Sequence of chain 1.A:
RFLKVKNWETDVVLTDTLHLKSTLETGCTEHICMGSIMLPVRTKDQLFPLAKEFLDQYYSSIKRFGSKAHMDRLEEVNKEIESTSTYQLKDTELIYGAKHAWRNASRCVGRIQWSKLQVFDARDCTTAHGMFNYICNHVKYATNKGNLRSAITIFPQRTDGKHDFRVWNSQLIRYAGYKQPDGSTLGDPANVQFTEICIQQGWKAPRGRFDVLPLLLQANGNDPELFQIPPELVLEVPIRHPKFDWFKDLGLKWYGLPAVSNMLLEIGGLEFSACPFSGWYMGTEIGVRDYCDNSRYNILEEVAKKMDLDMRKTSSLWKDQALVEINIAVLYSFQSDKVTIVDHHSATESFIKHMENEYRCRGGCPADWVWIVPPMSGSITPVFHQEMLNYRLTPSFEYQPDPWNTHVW

A small-molecule ligand and the protein it binds are described below.
Small molecule (SMILES): Cc1cc(N)nc(C[C@@H]2CNC[C@@H]2OCCNCCc2cccc(F)c2)c1

Sequence of chain 1.B:
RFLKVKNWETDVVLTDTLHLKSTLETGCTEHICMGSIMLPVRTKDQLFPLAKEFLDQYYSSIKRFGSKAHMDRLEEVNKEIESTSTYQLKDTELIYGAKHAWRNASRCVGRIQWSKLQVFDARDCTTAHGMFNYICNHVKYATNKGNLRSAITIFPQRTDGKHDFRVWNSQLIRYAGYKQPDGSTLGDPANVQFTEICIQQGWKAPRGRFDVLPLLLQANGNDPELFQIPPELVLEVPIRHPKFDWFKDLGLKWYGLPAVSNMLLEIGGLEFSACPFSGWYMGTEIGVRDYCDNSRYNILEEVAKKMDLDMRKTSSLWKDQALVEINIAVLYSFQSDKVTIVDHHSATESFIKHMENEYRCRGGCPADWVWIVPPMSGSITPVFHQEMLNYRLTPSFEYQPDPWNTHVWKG

Binding-site contacts:
Ligand atom C6A contacts residue HEM1 of chain 1.C at 3.7 Å.
Ligand atom C5' contacts residue HEM1 of chain 1.C at 3.6 Å.
Ligand atom C15 contacts residue TRP291 of chain 1.A at 3.4 Å (hydrophobic).
Ligand atom C12 contacts residue VAL271 of chain 1.A at 3.8 Å (hydrophobic).
Ligand atom F13 contacts residue GLY290 of chain 1.A at 3.1 Å.
Ligand atom C14 contacts residue TRP291 of chain 1.A at 3.8 Å (hydrophobic).
Ligand atom C16 contacts residue HEM1 of chain 1.C at 3.7 Å.
Ligand atom C4A contacts residue TYR410 of chain 1.A at 3.6 Å (hydrophobic).
Ligand atom C4 contacts residue HEM1 of chain 1.C at 3.4 Å.
Ligand atom C5' contacts residue H4B1 of chain 1.E at 3.4 Å.
Ligand atom O1 contacts residue HEM1 of chain 1.C at 3.2 Å (h-bond).
Ligand atom F13 contacts residue SER289 of chain 1.A at 3.5 Å.
Ligand atom C5A contacts residue TYR410 of chain 1.A at 3.4 Å (hydrophobic).
Ligand atom C6A contacts residue TYR410 of chain 1.A at 3.4 Å (hydrophobic).
Ligand atom N1' contacts residue H4B1 of chain 1.E at 2.8 Å (h-bond).
Ligand atom C1 contacts residue GLN182 of chain 1.A at 3.7 Å.
Ligand atom N6A contacts residue HEM1 of chain 1.C at 2.9 Å (h-bond).
Ligand atom C7A contacts residue HEM1 of chain 1.C at 3.7 Å.
Ligand atom N6A contacts residue TYR410 of chain 1.A at 3.7 Å.
Ligand atom C2A contacts residue HEM1 of chain 1.C at 3.7 Å.
Ligand atom C1 contacts residue HEM1 of chain 1.C at 3.5 Å.
Ligand atom C16 contacts residue GLU296 of chain 1.A at 3.0 Å.
Ligand atom C14 contacts residue HEM1 of chain 1.C at 3.5 Å.
Ligand atom F13 contacts residue HEM1 of chain 1.C at 3.7 Å.
Ligand atom C8A contacts residue TRP10 of chain 1.B at 3.6 Å (hydrophobic).
Ligand atom C3 contacts residue GLU296 of chain 1.A at 3.4 Å.
Ligand atom C14 contacts residue PRO269 of chain 1.A at 3.8 Å (hydrophobic).
Ligand atom N2 contacts residue HEM1 of chain 1.C at 3.0 Å (h-bond).
Ligand atom N6A contacts residue ARG118 of chain 1.A at 3.5 Å (salt-bridge).
Ligand atom C5' contacts residue TRP382 of chain 1.A at 3.5 Å (hydrophobic).
Ligand atom C15 contacts residue HEM1 of chain 1.C at 3.5 Å.
Ligand atom F13 contacts residue PHE288 of chain 1.A at 3.6 Å.
Ligand atom C15 contacts residue GLU296 of chain 1.A at 3.8 Å.
Ligand atom C2 contacts residue GLN182 of chain 1.A at 3.5 Å.
Ligand atom C4A contacts residue MET40 of chain 1.A at 3.6 Å (hydrophobic).
Ligand atom F13 contacts residue PRO269 of chain 1.A at 3.8 Å.
Ligand atom C2' contacts residue HEM1 of chain 1.C at 3.4 Å.
Ligand atom N1A contacts residue HEM1 of chain 1.C at 2.9 Å (h-bond).
Ligand atom N1' contacts residue HEM1 of chain 1.C at 2.8 Å (h-bond).
Ligand atom C3 contacts residue HEM1 of chain 1.C at 3.8 Å.